Binding-site contacts:
Ligand atom C7A contacts residue NDP1 of chain 1.T at 4.2 Å.
Ligand atom C9 contacts residue THR128 of chain 1.D at 4.2 Å.
Ligand atom O7C contacts residue TRP184 of chain 1.D at 4.3 Å.
Ligand atom C8 contacts residue ILE217 of chain 1.C at 3.8 Å (hydrophobic).
Ligand atom CBA contacts residue NDP1 of chain 1.T at 3.8 Å.
Ligand atom O7C contacts residue NDP1 of chain 1.T at 3.3 Å.
Ligand atom CBA contacts residue PRO129 of chain 1.D at 4.3 Å (hydrophobic).
Ligand atom C8 contacts residue PRO129 of chain 1.D at 4.5 Å (hydrophobic).
Ligand atom C9 contacts residue MET127 of chain 1.D at 3.3 Å (hydrophobic).
Ligand atom CCB contacts residue ILE285 of chain 1.C at 4.0 Å (hydrophobic).
Ligand atom CCB contacts residue ILE221 of chain 1.C at 4.1 Å (hydrophobic).
Ligand atom CCB contacts residue TRP184 of chain 1.D at 4.5 Å (hydrophobic).
Ligand atom CCA contacts residue NDP1 of chain 1.T at 4.1 Å.
Ligand atom C9 contacts residue LEU180 of chain 1.D at 3.8 Å (hydrophobic).
Ligand atom C7A contacts residue PHE183 of chain 1.D at 3.8 Å (hydrophobic).
Ligand atom C7 contacts residue LEU180 of chain 1.D at 3.8 Å (hydrophobic).
Ligand atom C7A contacts residue ILE217 of chain 1.C at 4.5 Å (hydrophobic).
Ligand atom C8 contacts residue MET127 of chain 1.D at 3.8 Å (hydrophobic).
Ligand atom CCB contacts residue PHE183 of chain 1.D at 4.2 Å (hydrophobic).
Ligand atom CBA contacts residue ILE221 of chain 1.C at 4.5 Å (hydrophobic).
Ligand atom CCA contacts residue ILE221 of chain 1.C at 3.9 Å (hydrophobic).
Ligand atom C8 contacts residue THR128 of chain 1.D at 3.9 Å.
Ligand atom CBA contacts residue PHE183 of chain 1.D at 4.2 Å (hydrophobic).
Ligand atom C8 contacts residue NDP1 of chain 1.T at 4.0 Å.
Ligand atom CCA contacts residue ALA239 of chain 1.C at 3.9 Å (hydrophobic).
Ligand atom C7 contacts residue NDP1 of chain 1.T at 4.2 Å.
Ligand atom C12 contacts residue TRP184 of chain 1.D at 4.3 Å (hydrophobic).
Ligand atom CCB contacts residue ALA239 of chain 1.C at 3.9 Å (hydrophobic).
Ligand atom CCA contacts residue PHE183 of chain 1.D at 4.3 Å (hydrophobic).
Ligand atom C12 contacts residue PHE183 of chain 1.D at 3.9 Å (hydrophobic).
Ligand atom O7C contacts residue LEU180 of chain 1.D at 4.4 Å.
Ligand atom C9 contacts residue ILE217 of chain 1.C at 3.8 Å (hydrophobic).
Ligand atom C7 contacts residue PHE183 of chain 1.D at 4.0 Å (hydrophobic).
Ligand atom C12 contacts residue ALA239 of chain 1.C at 4.1 Å (hydrophobic).
Ligand atom C12 contacts residue NDP1 of chain 1.T at 4.0 Å.
Ligand atom CCA contacts residue PRO129 of chain 1.D at 4.2 Å (hydrophobic).
Ligand atom C9 contacts residue ILE214 of chain 1.C at 4.2 Å (hydrophobic).
Ligand atom C7 contacts residue TRP184 of chain 1.D at 3.9 Å (hydrophobic).

Sequence of chain 1.C:
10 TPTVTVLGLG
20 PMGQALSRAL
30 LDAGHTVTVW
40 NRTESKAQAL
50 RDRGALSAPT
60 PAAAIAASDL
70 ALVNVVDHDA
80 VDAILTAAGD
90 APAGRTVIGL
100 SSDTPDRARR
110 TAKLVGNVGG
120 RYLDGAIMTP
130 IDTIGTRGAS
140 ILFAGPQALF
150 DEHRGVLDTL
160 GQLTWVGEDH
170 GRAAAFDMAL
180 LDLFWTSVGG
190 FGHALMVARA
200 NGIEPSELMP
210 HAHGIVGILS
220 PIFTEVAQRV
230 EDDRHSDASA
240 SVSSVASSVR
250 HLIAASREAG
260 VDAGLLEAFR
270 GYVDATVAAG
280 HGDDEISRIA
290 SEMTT

Sequence of chain 1.D:
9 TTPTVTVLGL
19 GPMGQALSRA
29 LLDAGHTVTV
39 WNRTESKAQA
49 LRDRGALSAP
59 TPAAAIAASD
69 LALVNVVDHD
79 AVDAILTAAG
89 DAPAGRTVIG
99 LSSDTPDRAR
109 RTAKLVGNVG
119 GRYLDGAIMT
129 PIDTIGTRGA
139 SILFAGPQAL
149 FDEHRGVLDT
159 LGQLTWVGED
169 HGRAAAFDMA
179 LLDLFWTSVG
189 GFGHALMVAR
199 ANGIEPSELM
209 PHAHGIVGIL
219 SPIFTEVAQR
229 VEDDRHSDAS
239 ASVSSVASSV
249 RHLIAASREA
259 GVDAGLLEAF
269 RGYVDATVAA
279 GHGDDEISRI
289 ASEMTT

A small-molecule ligand and the protein it binds are described below.
Small molecule (SMILES): CCCC[C@H](CC)CO